Binding-site contacts:
Ligand atom C1 contacts residue GLU101 of chain 1.F at 3.5 Å.
Ligand atom O5 contacts residue GLU101 of chain 1.F at 3.3 Å (salt-bridge).
Ligand atom O4 contacts residue GLU101 of chain 1.F at 4.0 Å.
Ligand atom C1 contacts residue ARG104 of chain 1.F at 3.6 Å.
Ligand atom C4 contacts residue LYS99 of chain 1.G at 3.4 Å.
Ligand atom O6 contacts residue GLU101 of chain 1.F at 4.2 Å.
Ligand atom O2 contacts residue LYS99 of chain 1.E at 2.9 Å (salt-bridge).
Ligand atom C6 contacts residue GLU101 of chain 1.F at 4.4 Å.
Ligand atom C5 contacts residue GLU101 of chain 1.F at 3.4 Å.
Ligand atom O2 contacts residue GLU101 of chain 1.H at 3.5 Å (salt-bridge).
Ligand atom O4 contacts residue VAL96 of chain 1.G at 4.4 Å.
Ligand atom O5 contacts residue GLU101 of chain 1.H at 4.0 Å.
Ligand atom O2 contacts residue PO41 of chain 1.AA at 4.3 Å.
Ligand atom C2 contacts residue GLU101 of chain 1.H at 4.4 Å.
Ligand atom C2 contacts residue GLU101 of chain 1.F at 4.0 Å.
Ligand atom O3 contacts residue PO41 of chain 1.AA at 2.7 Å (h-bond).
Ligand atom O3 contacts residue LYS99 of chain 1.G at 3.0 Å (salt-bridge).
Ligand atom C2 contacts residue LYS99 of chain 1.E at 2.5 Å.
Ligand atom O6 contacts residue ARG104 of chain 1.H at 4.2 Å.
Ligand atom C5 contacts residue GLU101 of chain 1.H at 4.2 Å.
Ligand atom C3 contacts residue GLU101 of chain 1.F at 4.3 Å.
Ligand atom O5 contacts residue LYS99 of chain 1.E at 3.8 Å.
Ligand atom C6 contacts residue GLU101 of chain 1.H at 3.2 Å.
Ligand atom C4 contacts residue PO41 of chain 1.AA at 4.3 Å.
Ligand atom O6 contacts residue GLU101 of chain 1.H at 3.0 Å (salt-bridge).
Ligand atom C3 contacts residue LYS99 of chain 1.G at 3.7 Å.
Ligand atom C3 contacts residue PO41 of chain 1.AA at 4.0 Å.
Ligand atom O4 contacts residue LYS99 of chain 1.G at 3.3 Å (salt-bridge).
Ligand atom O3 contacts residue LYS99 of chain 1.E at 3.4 Å (salt-bridge).
Ligand atom C1 contacts residue LYS99 of chain 1.E at 1.4 Å.
Ligand atom C3 contacts residue LYS99 of chain 1.E at 3.2 Å.
Ligand atom C4 contacts residue GLU101 of chain 1.F at 4.4 Å.

Sequence of chain 1.G:
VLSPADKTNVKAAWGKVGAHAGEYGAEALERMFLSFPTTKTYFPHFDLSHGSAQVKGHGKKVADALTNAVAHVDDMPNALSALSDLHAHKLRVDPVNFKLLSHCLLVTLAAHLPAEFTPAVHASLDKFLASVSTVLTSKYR

Sequence of chain 1.F:
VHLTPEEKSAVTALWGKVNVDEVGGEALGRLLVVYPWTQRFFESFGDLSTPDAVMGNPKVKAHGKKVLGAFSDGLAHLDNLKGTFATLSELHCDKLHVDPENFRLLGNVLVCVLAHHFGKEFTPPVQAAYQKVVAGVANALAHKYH

Sequence of chain 1.E:
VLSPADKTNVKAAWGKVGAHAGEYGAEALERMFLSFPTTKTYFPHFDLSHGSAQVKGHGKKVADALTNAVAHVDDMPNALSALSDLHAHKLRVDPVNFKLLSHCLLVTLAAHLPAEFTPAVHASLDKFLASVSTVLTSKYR

The protein below binds the small molecule below.
Small molecule (SMILES): OC[C@H]1O[C@](O)(CO)[C@@H](O)[C@@H]1O

Sequence of chain 1.H:
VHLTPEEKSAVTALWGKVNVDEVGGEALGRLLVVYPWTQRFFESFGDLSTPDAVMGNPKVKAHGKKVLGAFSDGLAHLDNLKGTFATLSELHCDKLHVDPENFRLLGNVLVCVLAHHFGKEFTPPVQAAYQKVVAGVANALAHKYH